The protein below binds the small molecule below.
Small molecule (SMILES): COc1cnc(OC)n2nc(NS(=O)(=O)c3c(OCC(F)F)cccc3C(F)(F)F)nc12

Sequence of chain 2.A:
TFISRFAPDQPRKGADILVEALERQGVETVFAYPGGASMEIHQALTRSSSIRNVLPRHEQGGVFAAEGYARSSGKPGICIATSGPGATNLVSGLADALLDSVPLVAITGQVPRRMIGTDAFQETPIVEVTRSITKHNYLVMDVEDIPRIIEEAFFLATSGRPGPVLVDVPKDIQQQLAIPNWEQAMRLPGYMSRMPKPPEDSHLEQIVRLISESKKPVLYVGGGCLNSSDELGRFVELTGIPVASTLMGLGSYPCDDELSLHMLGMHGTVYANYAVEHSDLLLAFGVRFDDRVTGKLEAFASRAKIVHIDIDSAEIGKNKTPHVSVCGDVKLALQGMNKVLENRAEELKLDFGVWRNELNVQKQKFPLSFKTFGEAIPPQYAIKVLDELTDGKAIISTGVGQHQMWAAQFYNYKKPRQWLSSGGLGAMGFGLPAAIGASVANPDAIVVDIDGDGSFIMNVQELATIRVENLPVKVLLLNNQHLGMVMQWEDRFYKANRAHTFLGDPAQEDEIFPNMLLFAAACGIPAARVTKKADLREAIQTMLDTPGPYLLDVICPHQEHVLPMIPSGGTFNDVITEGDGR

Sequence of chain 3.A:
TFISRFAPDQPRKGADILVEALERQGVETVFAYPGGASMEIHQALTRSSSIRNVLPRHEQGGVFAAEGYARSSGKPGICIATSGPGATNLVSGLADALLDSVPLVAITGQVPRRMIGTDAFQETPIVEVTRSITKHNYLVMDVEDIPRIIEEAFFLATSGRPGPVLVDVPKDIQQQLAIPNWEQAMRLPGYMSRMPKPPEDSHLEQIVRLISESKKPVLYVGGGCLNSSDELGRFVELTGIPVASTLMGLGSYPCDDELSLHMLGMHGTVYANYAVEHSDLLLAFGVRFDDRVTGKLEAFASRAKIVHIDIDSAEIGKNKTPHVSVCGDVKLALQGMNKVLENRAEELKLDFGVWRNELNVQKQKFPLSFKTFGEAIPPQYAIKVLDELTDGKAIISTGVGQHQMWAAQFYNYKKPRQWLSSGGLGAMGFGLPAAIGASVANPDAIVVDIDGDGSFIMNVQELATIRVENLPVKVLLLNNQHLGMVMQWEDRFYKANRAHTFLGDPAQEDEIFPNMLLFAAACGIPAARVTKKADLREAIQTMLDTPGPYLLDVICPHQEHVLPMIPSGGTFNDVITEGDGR

Binding-site contacts:
Ligand atom OAU contacts residue SER568 of chain 3.A at 3.2 Å (h-bond).
Ligand atom FAE contacts residue ASP291 of chain 3.A at 2.8 Å.
Ligand atom FAH contacts residue ALA37 of chain 2.A at 3.3 Å.
Ligand atom NAR contacts residue LYS171 of chain 2.A at 2.9 Å (salt-bridge).
Ligand atom NAQ contacts residue TRP489 of chain 3.A at 3.4 Å.
Ligand atom OAD contacts residue SER568 of chain 3.A at 2.5 Å (h-bond).
Ligand atom NAO contacts residue F501 of chain 3.F at 3.5 Å.
Ligand atom FAE contacts residue SER568 of chain 3.A at 2.9 Å.
Ligand atom CAB contacts residue MET485 of chain 3.A at 3.4 Å (hydrophobic).
Ligand atom CAZ contacts residue TRP489 of chain 3.A at 3.3 Å (hydrophobic).
Ligand atom OAS contacts residue PHE121 of chain 2.A at 3.2 Å.
Ligand atom NAO contacts residue MET485 of chain 3.A at 3.4 Å.
Ligand atom NAQ contacts residue LYS171 of chain 2.A at 3.5 Å (salt-bridge).
Ligand atom NAP contacts residue TRP489 of chain 3.A at 3.5 Å.
Ligand atom NBD contacts residue TRP489 of chain 3.A at 3.4 Å.
Ligand atom FAI contacts residue PHE121 of chain 2.A at 3.5 Å.
Ligand atom FAE contacts residue GLY569 of chain 3.A at 3.4 Å.
Ligand atom CAB contacts residue VAL486 of chain 3.A at 3.5 Å (hydrophobic).
Ligand atom CAJ contacts residue PHE121 of chain 2.A at 3.4 Å (hydrophobic).
Ligand atom CBB contacts residue TRP489 of chain 3.A at 3.3 Å (hydrophobic).
Ligand atom FAE contacts residue ARG292 of chain 3.A at 3.5 Å.
Ligand atom NAO contacts residue TRP489 of chain 3.A at 3.2 Å (h-bond).
Ligand atom OAT contacts residue GLY36 of chain 2.A at 3.5 Å.
Ligand atom CAX contacts residue TRP489 of chain 3.A at 3.5 Å (hydrophobic).
Ligand atom FAF contacts residue SER568 of chain 3.A at 3.0 Å.
Ligand atom CAL contacts residue VAL111 of chain 2.A at 3.5 Å (hydrophobic).
Ligand atom OAC contacts residue SER568 of chain 3.A at 3.5 Å (h-bond).
Ligand atom CAB contacts residue TRP489 of chain 3.A at 3.4 Å (hydrophobic).
Ligand atom OAU contacts residue ARG292 of chain 3.A at 3.0 Å (salt-bridge).
Ligand atom FAH contacts residue SER83 of chain 2.A at 3.5 Å.
Ligand atom CAW contacts residue ARG292 of chain 3.A at 3.3 Å.
Ligand atom NAP contacts residue ARG292 of chain 3.A at 3.2 Å (salt-bridge).
Ligand atom OAD contacts residue ARG292 of chain 3.A at 3.2 Å (salt-bridge).
Ligand atom FAG contacts residue LYS171 of chain 2.A at 3.4 Å.
Ligand atom OAT contacts residue TRP489 of chain 3.A at 3.4 Å.
Ligand atom NAQ contacts residue GLY36 of chain 2.A at 3.4 Å.
Ligand atom OAS contacts residue ARG292 of chain 3.A at 2.7 Å (salt-bridge).
Ligand atom CAL contacts residue PHE121 of chain 2.A at 3.1 Å (hydrophobic).
Ligand atom CBC contacts residue SER568 of chain 3.A at 3.4 Å.
Ligand atom OAU contacts residue ASP291 of chain 3.A at 3.5 Å (salt-bridge).